Binding-site contacts:
Ligand atom OP2 contacts residue ASN55 of chain 52.D at 3.5 Å (h-bond).
Ligand atom N6 contacts residue THR91 of chain 52.D at 3.4 Å (h-bond).
Ligand atom N7 contacts residue LYS61 of chain 52.C at 3.5 Å.
Ligand atom N1 contacts residue SER47 of chain 52.C at 2.8 Å (h-bond).
Ligand atom OP1 contacts residue ARG49 of chain 52.D at 2.5 Å (salt-bridge).
Ligand atom OP2 contacts residue LYS57 of chain 52.D at 3.2 Å (salt-bridge).
Ligand atom P contacts residue LYS89 of chain 52.D at 3.4 Å.
Ligand atom O3' contacts residue ARG49 of chain 52.D at 3.0 Å (salt-bridge).
Ligand atom N7 contacts residue THR45 of chain 52.C at 2.5 Å (h-bond).
Ligand atom C5' contacts residue ARG49 of chain 52.D at 3.1 Å.
Ligand atom OP2 contacts residue LYS89 of chain 52.D at 3.5 Å (salt-bridge).
Ligand atom N7 contacts residue TYR85 of chain 52.C at 3.6 Å.
Ligand atom OP1 contacts residue ASN55 of chain 52.D at 3.4 Å (h-bond).
Ligand atom OP2 contacts residue LYS57 of chain 52.D at 2.6 Å (salt-bridge).
Ligand atom O5' contacts residue LYS57 of chain 52.D at 3.1 Å (salt-bridge).
Ligand atom C8 contacts residue TYR85 of chain 52.C at 3.7 Å (hydrophobic).
Ligand atom P contacts residue ARG49 of chain 52.D at 3.2 Å.
Ligand atom C2 contacts residue SER47 of chain 52.C at 3.2 Å.
Ligand atom N1 contacts residue THR59 of chain 52.C at 3.5 Å.
Ligand atom C8 contacts residue THR45 of chain 52.C at 3.6 Å.
Ligand atom OP2 contacts residue LYS43 of chain 52.C at 3.0 Å (salt-bridge).
Ligand atom C5' contacts residue TYR85 of chain 52.C at 3.7 Å (hydrophobic).
Ligand atom OP2 contacts residue LYS89 of chain 52.D at 3.4 Å (salt-bridge).
Ligand atom P contacts residue SER51 of chain 52.D at 3.4 Å.
Ligand atom O2' contacts residue GLU63 of chain 52.C at 3.6 Å.
Ligand atom C6 contacts residue TYR85 of chain 52.C at 3.7 Å (hydrophobic).
Ligand atom C6 contacts residue THR45 of chain 52.C at 3.5 Å.
Ligand atom OP1 contacts residue SER52 of chain 52.D at 2.9 Å (h-bond).
Ligand atom OP1 contacts residue SER51 of chain 52.D at 2.8 Å (h-bond).
Ligand atom OP1 contacts residue LYS89 of chain 52.D at 3.3 Å (salt-bridge).
Ligand atom OP2 contacts residue SER51 of chain 52.D at 3.5 Å (h-bond).
Ligand atom C5 contacts residue THR45 of chain 52.C at 3.2 Å.
Ligand atom O3' contacts residue SER51 of chain 52.D at 3.4 Å.
Ligand atom N6 contacts residue THR59 of chain 52.C at 2.9 Å (h-bond).
Ligand atom OP1 contacts residue LYS57 of chain 52.D at 2.8 Å.
Ligand atom C5 contacts residue TYR85 of chain 52.C at 3.7 Å (hydrophobic).
Ligand atom N6 contacts residue THR45 of chain 52.C at 2.9 Å (h-bond).
Ligand atom OP2 contacts residue TYR85 of chain 52.C at 2.9 Å (h-bond).
Ligand atom O5' contacts residue ARG49 of chain 52.D at 3.6 Å (salt-bridge).
Ligand atom P contacts residue LYS57 of chain 52.D at 3.2 Å.

Sequence of chain 52.C:
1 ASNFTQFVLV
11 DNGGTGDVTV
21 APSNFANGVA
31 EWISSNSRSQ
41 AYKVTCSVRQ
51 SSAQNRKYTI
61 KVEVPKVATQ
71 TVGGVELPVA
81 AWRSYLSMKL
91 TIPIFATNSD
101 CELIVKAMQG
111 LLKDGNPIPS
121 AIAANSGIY

Sequence of chain 52.D:
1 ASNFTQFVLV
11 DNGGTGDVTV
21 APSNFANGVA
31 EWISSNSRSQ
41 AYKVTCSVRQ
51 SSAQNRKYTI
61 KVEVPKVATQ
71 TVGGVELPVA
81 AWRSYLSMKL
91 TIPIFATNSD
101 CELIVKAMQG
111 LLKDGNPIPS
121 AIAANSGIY

A small-molecule ligand and the protein it binds are described below.
Small molecule (SMILES): Nc1ccn([C@@H]2O[C@H](CO[P](=O)(O)O[C@H]3[C@@H](O)[C@H](n4cnc5c(N)ncnc54)O[C@@H]3CO[P](=O)(O)O[C@H]3[C@@H](O)[C@H](n4cnc5c(=O)nc(N)[nH]c54)O[C@@H]3CO[P](=O)(O)O[C@H]3[C@@H](O)[C@H](n4cnc5c(N)ncnc54)O[C@@H]3CO[P](=O)(O)O[C@H]3[C@@H](O)[C@H](n4cnc5c(N)ncnc54)O[C@@H]3CO[P](=O)(O)O[C@H]3[C@@H](O)[C@H](n4ccc(=O)[nH]c4=O)O[C@@H]3CO[P](=O)(O)O[C@H]3[C@@H](O)[C@H](n4ccc(N)nc4=O)O[C@@H]3CO[P](=O)(O)O[C@H]3[C@@H](O)[C@H](n4ccc(=O)[nH]c4=O)O[C@@H]3CO[P](=O)(O)O[C@H]3[C@@H](O)[C@H](n4cnc5c(=O)nc(N)[nH]c54)O[C@@H]3COPO)[C@@H](O)[C@H]2O)c(=O)n1